Sequence of chain 1.B:
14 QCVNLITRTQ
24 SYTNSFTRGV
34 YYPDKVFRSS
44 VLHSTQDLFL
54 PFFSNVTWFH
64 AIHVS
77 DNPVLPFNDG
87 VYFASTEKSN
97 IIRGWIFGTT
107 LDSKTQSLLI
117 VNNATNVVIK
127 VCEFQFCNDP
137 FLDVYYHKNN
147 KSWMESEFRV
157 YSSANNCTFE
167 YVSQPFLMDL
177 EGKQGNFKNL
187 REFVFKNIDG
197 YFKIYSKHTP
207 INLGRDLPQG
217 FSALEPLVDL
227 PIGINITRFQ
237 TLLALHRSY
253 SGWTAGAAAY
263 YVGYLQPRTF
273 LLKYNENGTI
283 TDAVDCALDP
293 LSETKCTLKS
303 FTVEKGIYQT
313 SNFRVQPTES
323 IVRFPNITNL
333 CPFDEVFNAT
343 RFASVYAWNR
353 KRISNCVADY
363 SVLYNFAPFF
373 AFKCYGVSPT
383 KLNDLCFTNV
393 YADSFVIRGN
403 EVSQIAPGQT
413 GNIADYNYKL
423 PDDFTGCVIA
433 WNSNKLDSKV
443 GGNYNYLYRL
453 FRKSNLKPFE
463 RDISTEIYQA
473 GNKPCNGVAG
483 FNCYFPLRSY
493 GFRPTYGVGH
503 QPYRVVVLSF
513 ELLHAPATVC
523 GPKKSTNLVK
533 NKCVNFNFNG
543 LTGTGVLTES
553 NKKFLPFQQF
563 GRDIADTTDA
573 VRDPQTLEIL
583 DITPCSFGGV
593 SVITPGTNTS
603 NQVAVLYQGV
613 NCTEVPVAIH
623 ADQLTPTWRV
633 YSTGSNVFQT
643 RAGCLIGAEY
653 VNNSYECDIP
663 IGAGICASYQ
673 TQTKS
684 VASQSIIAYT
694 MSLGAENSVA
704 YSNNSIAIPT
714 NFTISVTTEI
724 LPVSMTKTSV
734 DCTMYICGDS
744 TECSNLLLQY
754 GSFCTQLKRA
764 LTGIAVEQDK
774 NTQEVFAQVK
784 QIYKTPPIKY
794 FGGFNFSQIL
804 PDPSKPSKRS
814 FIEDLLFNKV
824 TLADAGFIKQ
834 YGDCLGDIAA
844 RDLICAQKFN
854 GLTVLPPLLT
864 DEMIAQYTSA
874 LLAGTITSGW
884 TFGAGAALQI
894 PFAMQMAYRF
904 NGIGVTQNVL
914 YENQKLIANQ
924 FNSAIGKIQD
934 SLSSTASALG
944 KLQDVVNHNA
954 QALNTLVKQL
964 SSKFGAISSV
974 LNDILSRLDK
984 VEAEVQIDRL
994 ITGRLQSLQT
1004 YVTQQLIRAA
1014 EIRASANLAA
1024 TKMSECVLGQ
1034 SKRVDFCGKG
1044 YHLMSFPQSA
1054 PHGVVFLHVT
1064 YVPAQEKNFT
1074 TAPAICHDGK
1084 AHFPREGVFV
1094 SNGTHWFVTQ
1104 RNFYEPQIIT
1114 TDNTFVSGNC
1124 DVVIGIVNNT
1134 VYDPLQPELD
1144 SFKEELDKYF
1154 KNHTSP

A protein and the small-molecule ligand that binds it are described below.
Small molecule (SMILES): CC(=O)N[C@H]1[C@H](O[C@H]2[C@H](O)[C@@H](NC(C)=O)CO[C@@H]2CO)O[C@H](CO)[C@@H](O)[C@@H]1O

Sequence of chain 1.A:
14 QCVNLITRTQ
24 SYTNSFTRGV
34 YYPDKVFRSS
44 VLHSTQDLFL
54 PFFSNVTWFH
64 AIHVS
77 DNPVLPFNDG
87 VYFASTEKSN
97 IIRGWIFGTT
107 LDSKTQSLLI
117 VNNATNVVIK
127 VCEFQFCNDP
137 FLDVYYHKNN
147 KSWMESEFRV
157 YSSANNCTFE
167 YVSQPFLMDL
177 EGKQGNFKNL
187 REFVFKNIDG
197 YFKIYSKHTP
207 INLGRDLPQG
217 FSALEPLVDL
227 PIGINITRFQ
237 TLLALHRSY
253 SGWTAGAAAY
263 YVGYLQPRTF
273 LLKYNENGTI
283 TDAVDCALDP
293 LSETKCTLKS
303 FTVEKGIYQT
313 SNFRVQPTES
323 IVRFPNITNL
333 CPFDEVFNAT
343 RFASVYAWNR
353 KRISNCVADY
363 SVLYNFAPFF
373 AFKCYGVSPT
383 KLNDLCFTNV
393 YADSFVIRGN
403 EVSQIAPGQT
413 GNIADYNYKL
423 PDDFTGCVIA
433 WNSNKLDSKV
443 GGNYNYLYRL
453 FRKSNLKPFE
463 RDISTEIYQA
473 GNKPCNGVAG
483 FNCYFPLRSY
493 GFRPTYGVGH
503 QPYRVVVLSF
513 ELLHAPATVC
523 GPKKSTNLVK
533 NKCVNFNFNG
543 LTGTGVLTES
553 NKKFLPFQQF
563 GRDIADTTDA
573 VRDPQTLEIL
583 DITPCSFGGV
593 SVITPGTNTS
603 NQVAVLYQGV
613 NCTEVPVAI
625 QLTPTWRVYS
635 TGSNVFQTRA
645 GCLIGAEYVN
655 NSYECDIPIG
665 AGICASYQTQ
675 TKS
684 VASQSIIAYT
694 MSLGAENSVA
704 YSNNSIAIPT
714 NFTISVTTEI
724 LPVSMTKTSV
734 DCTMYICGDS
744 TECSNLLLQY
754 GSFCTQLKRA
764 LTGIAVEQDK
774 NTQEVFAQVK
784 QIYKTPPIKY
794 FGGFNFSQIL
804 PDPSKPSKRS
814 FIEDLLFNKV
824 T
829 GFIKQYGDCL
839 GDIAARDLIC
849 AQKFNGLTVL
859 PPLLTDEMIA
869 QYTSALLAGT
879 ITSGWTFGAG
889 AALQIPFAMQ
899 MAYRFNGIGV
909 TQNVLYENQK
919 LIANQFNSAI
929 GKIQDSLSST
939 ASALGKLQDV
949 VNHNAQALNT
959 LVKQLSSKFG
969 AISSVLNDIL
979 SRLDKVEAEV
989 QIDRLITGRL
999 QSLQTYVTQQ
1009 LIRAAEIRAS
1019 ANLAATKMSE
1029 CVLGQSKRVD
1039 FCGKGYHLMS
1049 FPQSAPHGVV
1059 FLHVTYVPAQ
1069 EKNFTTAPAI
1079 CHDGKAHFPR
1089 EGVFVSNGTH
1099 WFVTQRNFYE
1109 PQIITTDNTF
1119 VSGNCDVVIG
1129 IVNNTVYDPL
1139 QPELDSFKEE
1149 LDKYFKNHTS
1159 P

Binding-site contacts:
Ligand atom C3 contacts residue ASN613 of chain 1.A at 3.8 Å.
Ligand atom O5 contacts residue ASN613 of chain 1.A at 2.3 Å (h-bond).
Ligand atom C1 contacts residue GLN833 of chain 1.B at 4.2 Å.
Ligand atom C2 contacts residue GLN833 of chain 1.B at 3.8 Å.
Ligand atom O7 contacts residue ASN613 of chain 1.A at 3.8 Å.
Ligand atom C8 contacts residue ASN613 of chain 1.A at 4.5 Å.
Ligand atom C3 contacts residue GLN833 of chain 1.B at 4.4 Å.
Ligand atom C8 contacts residue GLN641 of chain 1.A at 4.0 Å.
Ligand atom C5 contacts residue ASN613 of chain 1.A at 3.6 Å.
Ligand atom O6 contacts residue THR615 of chain 1.A at 3.8 Å.
Ligand atom N2 contacts residue ASN613 of chain 1.A at 3.0 Å (h-bond).
Ligand atom C7 contacts residue ASN613 of chain 1.A at 3.5 Å.
Ligand atom C6 contacts residue GLN833 of chain 1.B at 3.9 Å.
Ligand atom C4 contacts residue GLN833 of chain 1.B at 3.9 Å.
Ligand atom C4 contacts residue ASN613 of chain 1.A at 4.2 Å.
Ligand atom C1 contacts residue ASN613 of chain 1.A at 1.4 Å.
Ligand atom O3 contacts residue GLN833 of chain 1.B at 4.4 Å.
Ligand atom O5 contacts residue GLN833 of chain 1.B at 3.5 Å (h-bond).
Ligand atom O7 contacts residue ILE831 of chain 1.B at 4.3 Å.
Ligand atom C5 contacts residue GLN833 of chain 1.B at 4.0 Å.
Ligand atom O7 contacts residue GLN833 of chain 1.B at 3.4 Å (h-bond).
Ligand atom C7 contacts residue GLN833 of chain 1.B at 4.3 Å.
Ligand atom C5 contacts residue THR615 of chain 1.A at 4.0 Å.
Ligand atom O5 contacts residue THR615 of chain 1.A at 3.2 Å (h-bond).
Ligand atom C2 contacts residue ASN613 of chain 1.A at 2.5 Å.
Ligand atom C1 contacts residue THR615 of chain 1.A at 3.4 Å.